Sequence of chain 1.A:
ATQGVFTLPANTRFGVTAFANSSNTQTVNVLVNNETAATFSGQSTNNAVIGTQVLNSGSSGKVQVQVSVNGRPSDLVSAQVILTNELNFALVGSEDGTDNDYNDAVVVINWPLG

Sequence of chain 1.B:
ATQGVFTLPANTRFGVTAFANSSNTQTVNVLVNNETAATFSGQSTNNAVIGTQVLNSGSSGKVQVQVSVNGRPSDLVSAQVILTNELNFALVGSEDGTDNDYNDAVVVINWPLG

Binding-site contacts:
Ligand atom O2 contacts residue SER23 of chain 1.A at 3.3 Å.
Ligand atom C2 contacts residue GLY115 of chain 1.B at 3.4 Å.
Ligand atom C6 contacts residue SER24 of chain 1.A at 3.5 Å.
Ligand atom C3 contacts residue ASP100 of chain 1.A at 3.2 Å.
Ligand atom C6 contacts residue ASN25 of chain 1.A at 3.2 Å.
Ligand atom O5 contacts residue SER24 of chain 1.A at 3.0 Å (h-bond).
Ligand atom O3 contacts residue CA1 of chain 1.G at 2.5 Å.
Ligand atom C2 contacts residue CA1 of chain 1.F at 3.5 Å.
Ligand atom C5 contacts residue ASP97 of chain 1.A at 3.9 Å.
Ligand atom C3 contacts residue CA1 of chain 1.G at 3.5 Å.
Ligand atom C4 contacts residue CA1 of chain 1.G at 3.4 Å.
Ligand atom C4 contacts residue SER23 of chain 1.A at 3.7 Å.
Ligand atom C4 contacts residue ASP97 of chain 1.A at 3.4 Å.
Ligand atom C6 contacts residue ASP97 of chain 1.A at 3.3 Å.
Ligand atom C7 contacts residue SER24 of chain 1.A at 3.9 Å.
Ligand atom O4 contacts residue ASP97 of chain 1.A at 2.6 Å (salt-bridge).
Ligand atom O2 contacts residue ASN22 of chain 1.A at 3.0 Å (h-bond).
Ligand atom C5 contacts residue SER24 of chain 1.A at 3.9 Å.
Ligand atom C3 contacts residue ASP105 of chain 1.A at 3.8 Å.
Ligand atom C2 contacts residue ASP100 of chain 1.A at 4.0 Å.
Ligand atom O6 contacts residue SER24 of chain 1.A at 2.7 Å (h-bond).
Ligand atom C6 contacts residue SER23 of chain 1.A at 3.3 Å.
Ligand atom O4 contacts residue ASP100 of chain 1.A at 3.4 Å (salt-bridge).
Ligand atom C4 contacts residue CA1 of chain 1.F at 3.9 Å.
Ligand atom O4 contacts residue CA1 of chain 1.G at 2.6 Å.
Ligand atom O2 contacts residue CA1 of chain 1.F at 2.5 Å.
Ligand atom O3 contacts residue ASP102 of chain 1.A at 2.9 Å (salt-bridge).
Ligand atom O6 contacts residue ASN25 of chain 1.A at 3.3 Å (h-bond).
Ligand atom O4 contacts residue ASP105 of chain 1.A at 3.4 Å (salt-bridge).
Ligand atom O2 contacts residue ASP105 of chain 1.A at 3.7 Å.
Ligand atom O5 contacts residue SER23 of chain 1.A at 3.5 Å (h-bond).
Ligand atom C3 contacts residue CA1 of chain 1.F at 3.5 Å.
Ligand atom O2 contacts residue GLY115 of chain 1.B at 2.5 Å (h-bond).
Ligand atom C4 contacts residue ASP105 of chain 1.A at 3.3 Å.
Ligand atom O3 contacts residue CA1 of chain 1.F at 2.5 Å.
Ligand atom O3 contacts residue ASP105 of chain 1.A at 3.0 Å (salt-bridge).
Ligand atom O3 contacts residue ASP100 of chain 1.A at 2.5 Å (salt-bridge).
Ligand atom O4 contacts residue GLU96 of chain 1.A at 3.4 Å (salt-bridge).
Ligand atom C5 contacts residue SER23 of chain 1.A at 3.7 Å.
Ligand atom C1 contacts residue SER24 of chain 1.A at 3.7 Å.

This small molecule binds to this protein.
Small molecule (SMILES): CO[C@H]1O[C@H](CO)[C@@H](O)[C@H](O)[C@@H]1O